Sequence of chain 1.L:
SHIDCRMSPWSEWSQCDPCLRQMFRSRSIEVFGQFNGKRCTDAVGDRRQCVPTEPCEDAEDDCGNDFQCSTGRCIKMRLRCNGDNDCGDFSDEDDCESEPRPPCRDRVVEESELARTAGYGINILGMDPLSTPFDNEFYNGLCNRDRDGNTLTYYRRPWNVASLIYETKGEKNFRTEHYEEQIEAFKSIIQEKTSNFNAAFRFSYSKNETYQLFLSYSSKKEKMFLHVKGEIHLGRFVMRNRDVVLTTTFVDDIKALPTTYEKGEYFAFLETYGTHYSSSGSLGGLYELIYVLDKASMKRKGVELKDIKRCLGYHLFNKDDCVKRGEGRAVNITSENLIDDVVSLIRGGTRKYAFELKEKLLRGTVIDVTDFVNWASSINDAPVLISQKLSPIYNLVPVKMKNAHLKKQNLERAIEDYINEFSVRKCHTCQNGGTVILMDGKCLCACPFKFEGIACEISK

Binding-site contacts:
Ligand atom C1 contacts residue TRP27 of chain 1.L at 1.5 Å (hydrophobic).
Ligand atom O2 contacts residue TRP27 of chain 1.L at 3.0 Å.
Ligand atom C4 contacts residue TRP27 of chain 1.L at 4.4 Å (hydrophobic).
Ligand atom O5 contacts residue ARG42 of chain 1.L at 3.2 Å (salt-bridge).
Ligand atom O2 contacts residue PRO26 of chain 1.L at 3.7 Å.
Ligand atom O5 contacts residue TRP27 of chain 1.L at 2.5 Å.
Ligand atom C2 contacts residue TRP27 of chain 1.L at 2.5 Å (hydrophobic).
Ligand atom C5 contacts residue ARG42 of chain 1.L at 3.8 Å.
Ligand atom C1 contacts residue ARG42 of chain 1.L at 3.9 Å.
Ligand atom C5 contacts residue TRP27 of chain 1.L at 3.8 Å (hydrophobic).
Ligand atom C3 contacts residue TRP27 of chain 1.L at 3.9 Å (hydrophobic).
Ligand atom C6 contacts residue ARG42 of chain 1.L at 3.7 Å.

This protein binds this small molecule.
Small molecule (SMILES): OC[C@H]1O[C@@H](O)[C@@H](O)[C@@H](O)[C@@H]1O